Binding-site contacts:
Ligand atom CAU contacts residue ASN28 of chain 1.A at 3.5 Å.
Ligand atom OAB contacts residue GLY29 of chain 1.A at 2.9 Å (h-bond).
Ligand atom OAG contacts residue ASN28 of chain 1.A at 2.7 Å (h-bond).
Ligand atom CAM contacts residue ASN28 of chain 1.A at 3.4 Å.
Ligand atom CAL contacts residue ASN28 of chain 1.A at 3.4 Å.
Ligand atom OAC contacts residue HIS43 of chain 1.A at 3.1 Å.
Ligand atom OAG contacts residue GLY27 of chain 1.A at 3.2 Å (h-bond).
Ligand atom CAI contacts residue B291 of chain 1.F at 3.4 Å.
Ligand atom OAA contacts residue HIS43 of chain 1.A at 2.5 Å (h-bond).
Ligand atom OAT contacts residue MET25 of chain 1.A at 3.4 Å.
Ligand atom CAJ contacts residue ALA69 of chain 1.A at 3.6 Å (hydrophobic).
Ligand atom OAT contacts residue ALA69 of chain 1.A at 3.6 Å.
Ligand atom CAL contacts residue MET25 of chain 1.A at 3.7 Å (hydrophobic).
Ligand atom CAJ contacts residue MET25 of chain 1.A at 3.4 Å (hydrophobic).
Ligand atom CAK contacts residue ALA47 of chain 1.A at 3.6 Å (hydrophobic).
Ligand atom CAN contacts residue B291 of chain 1.D at 3.6 Å.
Ligand atom OAD contacts residue SER71 of chain 1.A at 2.6 Å (h-bond).
Ligand atom CAV contacts residue ASN28 of chain 1.A at 3.5 Å.
Ligand atom CAM contacts residue ALA69 of chain 1.A at 3.7 Å (hydrophobic).
Ligand atom OAD contacts residue ARG77 of chain 1.A at 3.7 Å.
Ligand atom CAP contacts residue B291 of chain 1.F at 3.4 Å.
Ligand atom OAA contacts residue ARG77 of chain 1.A at 2.9 Å (salt-bridge).
Ligand atom OAF contacts residue SER72 of chain 1.A at 3.0 Å (h-bond).
Ligand atom OAF contacts residue PHE70 of chain 1.A at 2.6 Å (h-bond).
Ligand atom CAO contacts residue MET25 of chain 1.A at 3.6 Å (hydrophobic).
Ligand atom OAD contacts residue SER72 of chain 1.A at 3.2 Å (h-bond).
Ligand atom OAF contacts residue ASP26 of chain 1.A at 3.4 Å (salt-bridge).
Ligand atom PBC contacts residue HIS43 of chain 1.A at 3.6 Å.
Ligand atom CAK contacts residue HIS43 of chain 1.A at 3.2 Å.
Ligand atom CAR contacts residue ASN28 of chain 1.A at 3.6 Å.
Ligand atom CAJ contacts residue ASN28 of chain 1.A at 3.2 Å.
Ligand atom OAF contacts residue SER71 of chain 1.A at 3.5 Å.
Ligand atom OAD contacts residue GLU73 of chain 1.A at 2.9 Å (salt-bridge).
Ligand atom CAX contacts residue MET25 of chain 1.A at 3.7 Å (hydrophobic).
Ligand atom CAR contacts residue B291 of chain 1.D at 3.6 Å.
Ligand atom CAL contacts residue PHE70 of chain 1.A at 3.3 Å (hydrophobic).
Ligand atom CAS contacts residue PHE70 of chain 1.A at 3.7 Å (hydrophobic).
Ligand atom OAC contacts residue ASN28 of chain 1.A at 3.3 Å.
Ligand atom OAB contacts residue ASN28 of chain 1.A at 3.7 Å.
Ligand atom OAE contacts residue ARG39 of chain 1.A at 3.1 Å.

The small molecule below binds the protein below.
Small molecule (SMILES): O=P(O)(O)C(O)(Cc1cccc(-c2cccc3c2oc2ccccc23)c1)P(=O)(O)O

Sequence of chain 1.A:
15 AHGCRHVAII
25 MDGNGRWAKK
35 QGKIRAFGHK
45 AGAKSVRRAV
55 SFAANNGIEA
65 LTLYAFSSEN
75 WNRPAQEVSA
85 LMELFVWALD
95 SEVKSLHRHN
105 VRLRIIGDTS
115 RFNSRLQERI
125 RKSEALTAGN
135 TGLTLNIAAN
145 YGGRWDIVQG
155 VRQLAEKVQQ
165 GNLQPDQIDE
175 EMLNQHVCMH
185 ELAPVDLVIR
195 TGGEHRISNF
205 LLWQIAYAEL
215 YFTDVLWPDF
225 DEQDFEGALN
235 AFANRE